Binding-site contacts:
Ligand atom O1 contacts residue PRO142 of chain 1.G at 3.5 Å.
Ligand atom O2 contacts residue MET69 of chain 1.G at 3.3 Å.
Ligand atom O2P contacts residue GLY178 of chain 1.G at 2.7 Å (h-bond).
Ligand atom O2 contacts residue ZN1 of chain 1.Y at 2.7 Å.
Ligand atom O4 contacts residue SER9 of chain 1.G at 2.7 Å (h-bond).
Ligand atom C4 contacts residue SER9 of chain 1.G at 3.9 Å.
Ligand atom C2 contacts residue ZN1 of chain 1.Y at 3.8 Å.
Ligand atom C2 contacts residue ASP36 of chain 1.G at 3.4 Å.
Ligand atom O4 contacts residue LEU11 of chain 1.G at 3.5 Å.
Ligand atom O5 contacts residue GLY145 of chain 1.G at 3.5 Å.
Ligand atom O1P contacts residue ALA197 of chain 1.G at 3.7 Å.
Ligand atom O1P contacts residue GLY198 of chain 1.G at 2.8 Å (h-bond).
Ligand atom O3P contacts residue GLY198 of chain 1.G at 3.9 Å.
Ligand atom O2 contacts residue ASP36 of chain 1.G at 2.8 Å (salt-bridge).
Ligand atom C1 contacts residue PHE144 of chain 1.G at 3.7 Å (hydrophobic).
Ligand atom O3 contacts residue HIS34 of chain 1.G at 3.6 Å.
Ligand atom O1P contacts residue SER199 of chain 1.G at 3.9 Å.
Ligand atom O3 contacts residue SER9 of chain 1.G at 3.3 Å (h-bond).
Ligand atom C3 contacts residue ZN1 of chain 1.Y at 3.8 Å.
Ligand atom O2P contacts residue GLY146 of chain 1.G at 3.7 Å.
Ligand atom P contacts residue GLY146 of chain 1.G at 3.9 Å.
Ligand atom O2P contacts residue GLY177 of chain 1.G at 3.7 Å.
Ligand atom O1 contacts residue MET69 of chain 1.G at 3.7 Å.
Ligand atom O3P contacts residue GLY146 of chain 1.G at 3.1 Å (h-bond).
Ligand atom C5 contacts residue ASP176 of chain 1.G at 3.7 Å.
Ligand atom C3 contacts residue ASP36 of chain 1.G at 3.4 Å.
Ligand atom C2 contacts residue ASP176 of chain 1.G at 3.6 Å.
Ligand atom O2 contacts residue ASP176 of chain 1.G at 3.0 Å (salt-bridge).
Ligand atom C3 contacts residue ASP176 of chain 1.G at 3.1 Å.
Ligand atom O1 contacts residue MET38 of chain 1.G at 3.3 Å.
Ligand atom O3 contacts residue ASP176 of chain 1.G at 2.6 Å (salt-bridge).
Ligand atom O3P contacts residue GLY145 of chain 1.G at 3.5 Å.
Ligand atom O4 contacts residue ASP36 of chain 1.G at 3.1 Å (salt-bridge).
Ligand atom P contacts residue SER199 of chain 1.G at 3.8 Å.
Ligand atom O3P contacts residue SER199 of chain 1.G at 2.6 Å (h-bond).
Ligand atom O3 contacts residue ASP36 of chain 1.G at 2.7 Å (salt-bridge).
Ligand atom O1 contacts residue PHE144 of chain 1.G at 3.4 Å (h-bond).
Ligand atom C4 contacts residue ASP36 of chain 1.G at 3.9 Å.
Ligand atom O3 contacts residue ZN1 of chain 1.Y at 2.9 Å.
Ligand atom O1 contacts residue GLY143 of chain 1.G at 2.8 Å (h-bond).

Sequence of chain 1.G:
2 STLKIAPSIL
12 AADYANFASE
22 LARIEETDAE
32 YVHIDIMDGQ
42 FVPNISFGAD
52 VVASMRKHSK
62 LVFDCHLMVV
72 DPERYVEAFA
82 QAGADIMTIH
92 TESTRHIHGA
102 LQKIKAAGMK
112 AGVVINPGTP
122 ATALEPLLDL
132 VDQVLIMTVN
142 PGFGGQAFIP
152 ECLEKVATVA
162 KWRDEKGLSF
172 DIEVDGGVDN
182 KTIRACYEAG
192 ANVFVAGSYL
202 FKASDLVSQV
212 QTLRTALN

A protein and the small-molecule ligand that binds it are described below.
Small molecule (SMILES): O=P(O)(O)OC[C@@H](O)[C@H](O)[C@@H](O)CO